Sequence of chain 1.E:
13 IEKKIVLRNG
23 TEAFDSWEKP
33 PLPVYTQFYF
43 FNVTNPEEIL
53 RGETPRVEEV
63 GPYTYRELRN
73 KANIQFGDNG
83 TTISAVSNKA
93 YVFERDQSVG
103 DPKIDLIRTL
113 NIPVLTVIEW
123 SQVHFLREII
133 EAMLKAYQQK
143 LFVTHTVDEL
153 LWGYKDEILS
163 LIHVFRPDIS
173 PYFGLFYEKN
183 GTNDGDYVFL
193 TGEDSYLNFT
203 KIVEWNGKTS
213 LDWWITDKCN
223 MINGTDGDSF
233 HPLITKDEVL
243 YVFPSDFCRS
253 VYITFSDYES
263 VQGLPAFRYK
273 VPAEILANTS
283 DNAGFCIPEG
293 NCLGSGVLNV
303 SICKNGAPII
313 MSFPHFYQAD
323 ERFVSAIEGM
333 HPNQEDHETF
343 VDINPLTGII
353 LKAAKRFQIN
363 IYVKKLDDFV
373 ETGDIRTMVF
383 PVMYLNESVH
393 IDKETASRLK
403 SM

This protein binds this small molecule.
Small molecule (SMILES): CC(=O)N[C@@H]1[C@@H](O)[C@H](O)[C@@H](CO)O[C@H]1O

Binding-site contacts:
Ligand atom C4 contacts residue ASN200 of chain 1.E at 3.8 Å.
Ligand atom C6 contacts residue ASN200 of chain 1.E at 3.3 Å.
Ligand atom C2 contacts residue LEU192 of chain 1.E at 4.3 Å (hydrophobic).
Ligand atom C7 contacts residue ASN200 of chain 1.E at 3.6 Å.
Ligand atom C1 contacts residue ASN200 of chain 1.E at 1.4 Å.
Ligand atom N2 contacts residue ASN200 of chain 1.E at 3.3 Å (h-bond).
Ligand atom C8 contacts residue VAL205 of chain 1.E at 3.7 Å (hydrophobic).
Ligand atom C8 contacts residue LEU192 of chain 1.E at 3.7 Å (hydrophobic).
Ligand atom C6 contacts residue LEU199 of chain 1.E at 4.1 Å (hydrophobic).
Ligand atom C6 contacts residue SER197 of chain 1.E at 4.3 Å.
Ligand atom O7 contacts residue LYS203 of chain 1.E at 4.0 Å.
Ligand atom C7 contacts residue LEU192 of chain 1.E at 3.8 Å (hydrophobic).
Ligand atom N2 contacts residue LEU192 of chain 1.E at 3.5 Å.
Ligand atom C1 contacts residue LEU192 of chain 1.E at 3.9 Å (hydrophobic).
Ligand atom C5 contacts residue ASN200 of chain 1.E at 3.3 Å.
Ligand atom C3 contacts residue ASN200 of chain 1.E at 3.7 Å.
Ligand atom O7 contacts residue ASN200 of chain 1.E at 3.3 Å (h-bond).
Ligand atom C5 contacts residue SER197 of chain 1.E at 4.2 Å.
Ligand atom C2 contacts residue ASN200 of chain 1.E at 2.5 Å.
Ligand atom O5 contacts residue SER197 of chain 1.E at 4.0 Å.
Ligand atom O6 contacts residue ASN200 of chain 1.E at 3.0 Å (h-bond).
Ligand atom O5 contacts residue ASN200 of chain 1.E at 2.5 Å (h-bond).